Sequence of chain 1.B:
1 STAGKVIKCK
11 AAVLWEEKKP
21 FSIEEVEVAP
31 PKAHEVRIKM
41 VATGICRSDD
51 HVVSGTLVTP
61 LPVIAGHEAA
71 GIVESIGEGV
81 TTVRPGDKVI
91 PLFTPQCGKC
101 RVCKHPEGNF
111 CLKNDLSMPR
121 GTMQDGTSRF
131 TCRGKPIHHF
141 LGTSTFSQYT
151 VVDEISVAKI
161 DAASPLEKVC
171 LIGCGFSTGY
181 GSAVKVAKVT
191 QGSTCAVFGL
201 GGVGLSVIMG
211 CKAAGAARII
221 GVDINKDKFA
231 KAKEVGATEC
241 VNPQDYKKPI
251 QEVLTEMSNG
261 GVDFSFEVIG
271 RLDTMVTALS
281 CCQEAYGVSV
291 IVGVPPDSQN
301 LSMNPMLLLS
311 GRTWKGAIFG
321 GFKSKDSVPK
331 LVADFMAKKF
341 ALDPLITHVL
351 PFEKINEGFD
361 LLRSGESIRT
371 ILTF

Sequence of chain 1.A:
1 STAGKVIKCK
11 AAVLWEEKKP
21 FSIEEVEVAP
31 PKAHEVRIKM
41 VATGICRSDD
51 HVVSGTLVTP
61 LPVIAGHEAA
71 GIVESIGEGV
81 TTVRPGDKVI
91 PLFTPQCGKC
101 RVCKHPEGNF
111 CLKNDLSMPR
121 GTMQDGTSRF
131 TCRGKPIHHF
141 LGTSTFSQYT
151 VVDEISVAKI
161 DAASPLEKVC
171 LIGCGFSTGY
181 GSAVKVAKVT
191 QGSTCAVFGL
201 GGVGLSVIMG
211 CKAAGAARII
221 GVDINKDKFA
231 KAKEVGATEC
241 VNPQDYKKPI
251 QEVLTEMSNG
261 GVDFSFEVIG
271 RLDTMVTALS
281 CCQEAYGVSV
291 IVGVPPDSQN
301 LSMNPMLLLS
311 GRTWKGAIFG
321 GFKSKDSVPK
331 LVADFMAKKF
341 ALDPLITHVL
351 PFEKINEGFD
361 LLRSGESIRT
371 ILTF

Binding-site contacts:
Ligand atom O1 contacts residue ZN1 of chain 1.J at 1.9 Å.
Ligand atom O1 contacts residue CYS174 of chain 1.B at 3.4 Å (h-bond).
Ligand atom F3 contacts residue VAL294 of chain 1.B at 3.3 Å.
Ligand atom C7 contacts residue SER48 of chain 1.B at 3.4 Å.
Ligand atom F3 contacts residue ILE318 of chain 1.B at 3.6 Å.
Ligand atom F3 contacts residue LEU116 of chain 1.B at 3.8 Å.
Ligand atom F4 contacts residue LEU57 of chain 1.B at 3.3 Å.
Ligand atom C7 contacts residue ZN1 of chain 1.J at 2.9 Å.
Ligand atom C1 contacts residue PHE93 of chain 1.B at 4.0 Å (hydrophobic).
Ligand atom F5 contacts residue LEU141 of chain 1.B at 3.4 Å.
Ligand atom C3 contacts residue LEU116 of chain 1.B at 3.7 Å (hydrophobic).
Ligand atom F5 contacts residue LEU57 of chain 1.B at 3.2 Å.
Ligand atom O1 contacts residue SER48 of chain 1.B at 2.5 Å (h-bond).
Ligand atom C3 contacts residue VAL294 of chain 1.B at 3.5 Å (hydrophobic).
Ligand atom F2 contacts residue NAJ1 of chain 1.L at 2.8 Å.
Ligand atom C7 contacts residue CYS174 of chain 1.B at 3.7 Å (hydrophobic).
Ligand atom C5 contacts residue LEU57 of chain 1.B at 3.6 Å (hydrophobic).
Ligand atom F2 contacts residue VAL294 of chain 1.B at 3.5 Å.
Ligand atom F4 contacts residue LEU116 of chain 1.B at 4.0 Å.
Ligand atom F6 contacts residue HIS67 of chain 1.B at 3.3 Å.
Ligand atom O1 contacts residue NAJ1 of chain 1.L at 2.9 Å.
Ligand atom C6 contacts residue LEU141 of chain 1.B at 3.7 Å (hydrophobic).
Ligand atom C5 contacts residue SER48 of chain 1.B at 4.0 Å.
Ligand atom C4 contacts residue LEU116 of chain 1.B at 3.8 Å (hydrophobic).
Ligand atom O1 contacts residue HIS67 of chain 1.B at 3.1 Å (h-bond).
Ligand atom C1 contacts residue SER48 of chain 1.B at 3.3 Å.
Ligand atom C7 contacts residue PHE93 of chain 1.B at 3.5 Å (hydrophobic).
Ligand atom C6 contacts residue SER48 of chain 1.B at 3.4 Å.
Ligand atom C7 contacts residue HIS67 of chain 1.B at 3.6 Å.
Ligand atom O1 contacts residue CYS46 of chain 1.B at 3.4 Å (h-bond).
Ligand atom F3 contacts residue LEU309 of chain 1.A at 3.7 Å.
Ligand atom F2 contacts residue ILE318 of chain 1.B at 3.7 Å.
Ligand atom C7 contacts residue NAJ1 of chain 1.L at 3.3 Å.
Ligand atom C4 contacts residue LEU57 of chain 1.B at 3.8 Å (hydrophobic).
Ligand atom F6 contacts residue LEU141 of chain 1.B at 3.2 Å.
Ligand atom C5 contacts residue LEU141 of chain 1.B at 3.8 Å (hydrophobic).
Ligand atom F5 contacts residue PHE140 of chain 1.B at 3.3 Å.
Ligand atom C2 contacts residue VAL294 of chain 1.B at 3.6 Å (hydrophobic).
Ligand atom F6 contacts residue SER48 of chain 1.B at 3.2 Å.
Ligand atom C2 contacts residue SER48 of chain 1.B at 3.9 Å.

This protein binds this small molecule.
Small molecule (SMILES): OCc1c(F)c(F)c(F)c(F)c1F